Binding-site contacts:
Ligand atom O2G contacts residue THR102 of chain 1.A at 2.7 Å (h-bond).
Ligand atom O1G contacts residue EDO1 of chain 1.E at 3.0 Å (h-bond).
Ligand atom O3' contacts residue GLU132 of chain 1.A at 2.6 Å (salt-bridge).
Ligand atom O1B contacts residue THR102 of chain 1.A at 2.9 Å (h-bond).
Ligand atom C5' contacts residue GLY97 of chain 1.A at 3.5 Å.
Ligand atom C2 contacts residue EDO1 of chain 1.D at 3.5 Å.
Ligand atom O2B contacts residue GLY14 of chain 1.A at 2.8 Å (h-bond).
Ligand atom O2' contacts residue ASN159 of chain 1.A at 3.3 Å (h-bond).
Ligand atom O2G contacts residue ALA64 of chain 1.A at 2.9 Å (h-bond).
Ligand atom C3B contacts residue EDO1 of chain 1.E at 3.3 Å.
Ligand atom N1 contacts residue PHE176 of chain 1.A at 3.5 Å.
Ligand atom O3G contacts residue ALA66 of chain 1.A at 2.8 Å (h-bond).
Ligand atom C6 contacts residue EDO1 of chain 1.D at 3.5 Å.
Ligand atom C5' contacts residue ARG136 of chain 1.A at 3.5 Å.
Ligand atom O1G contacts residue ALA64 of chain 1.A at 3.5 Å (h-bond).
Ligand atom O6 contacts residue ASN18 of chain 1.A at 3.1 Å (h-bond).
Ligand atom O1G contacts residue GLY65 of chain 1.A at 2.9 Å (h-bond).
Ligand atom O6 contacts residue PHE176 of chain 1.A at 3.5 Å.
Ligand atom O2' contacts residue GLU132 of chain 1.A at 2.6 Å (salt-bridge).
Ligand atom N7 contacts residue GLY15 of chain 1.A at 3.3 Å.
Ligand atom O3G contacts residue GLY101 of chain 1.A at 2.7 Å (h-bond).
Ligand atom O3G contacts residue EDO1 of chain 1.E at 2.6 Å (h-bond).
Ligand atom O1G contacts residue MG1 of chain 1.C at 2.0 Å.
Ligand atom O1A contacts residue GLY14 of chain 1.A at 3.3 Å (h-bond).
Ligand atom O1A contacts residue GLY15 of chain 1.A at 2.8 Å (h-bond).
Ligand atom O3' contacts residue ARG136 of chain 1.A at 3.0 Å (salt-bridge).
Ligand atom PG contacts residue MG1 of chain 1.C at 3.3 Å.
Ligand atom C4' contacts residue MET98 of chain 1.A at 3.6 Å (hydrophobic).
Ligand atom N3 contacts residue ASN159 of chain 1.A at 3.1 Å (h-bond).
Ligand atom C3' contacts residue GLU132 of chain 1.A at 3.6 Å.
Ligand atom O1B contacts residue GLY103 of chain 1.A at 2.9 Å (h-bond).
Ligand atom C2' contacts residue GLU132 of chain 1.A at 3.5 Å.
Ligand atom N2 contacts residue ASN159 of chain 1.A at 2.9 Å (h-bond).
Ligand atom O3G contacts residue GLY100 of chain 1.A at 3.5 Å.
Ligand atom O2B contacts residue GLY13 of chain 1.A at 3.3 Å.
Ligand atom O2' contacts residue PRO128 of chain 1.A at 3.4 Å.
Ligand atom O1B contacts residue GLY101 of chain 1.A at 3.3 Å (h-bond).
Ligand atom N1 contacts residue EDO1 of chain 1.D at 3.3 Å (h-bond).
Ligand atom O6 contacts residue ARG22 of chain 1.A at 3.1 Å (salt-bridge).
Ligand atom O4' contacts residue GLY97 of chain 1.A at 3.5 Å.

This small molecule binds to this protein.
Small molecule (SMILES): Nc1nc2c(ncn2[C@@H]2O[C@H](CO[P](=O)(O)O[P](=O)(O)CP(=O)(O)O)[C@@H](O)[C@H]2O)c(=O)[nH]1

Sequence of chain 1.A:
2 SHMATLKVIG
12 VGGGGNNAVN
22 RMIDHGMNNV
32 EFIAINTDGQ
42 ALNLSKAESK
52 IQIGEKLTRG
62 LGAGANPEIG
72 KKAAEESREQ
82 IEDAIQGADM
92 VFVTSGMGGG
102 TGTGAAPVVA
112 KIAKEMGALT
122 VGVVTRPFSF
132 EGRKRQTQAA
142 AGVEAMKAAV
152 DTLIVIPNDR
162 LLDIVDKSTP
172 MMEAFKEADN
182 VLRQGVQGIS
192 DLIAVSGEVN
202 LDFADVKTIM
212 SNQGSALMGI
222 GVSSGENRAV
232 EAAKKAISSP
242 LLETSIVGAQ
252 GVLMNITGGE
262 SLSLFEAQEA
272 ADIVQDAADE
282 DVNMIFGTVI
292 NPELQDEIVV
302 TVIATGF